Sequence of chain 1.B:
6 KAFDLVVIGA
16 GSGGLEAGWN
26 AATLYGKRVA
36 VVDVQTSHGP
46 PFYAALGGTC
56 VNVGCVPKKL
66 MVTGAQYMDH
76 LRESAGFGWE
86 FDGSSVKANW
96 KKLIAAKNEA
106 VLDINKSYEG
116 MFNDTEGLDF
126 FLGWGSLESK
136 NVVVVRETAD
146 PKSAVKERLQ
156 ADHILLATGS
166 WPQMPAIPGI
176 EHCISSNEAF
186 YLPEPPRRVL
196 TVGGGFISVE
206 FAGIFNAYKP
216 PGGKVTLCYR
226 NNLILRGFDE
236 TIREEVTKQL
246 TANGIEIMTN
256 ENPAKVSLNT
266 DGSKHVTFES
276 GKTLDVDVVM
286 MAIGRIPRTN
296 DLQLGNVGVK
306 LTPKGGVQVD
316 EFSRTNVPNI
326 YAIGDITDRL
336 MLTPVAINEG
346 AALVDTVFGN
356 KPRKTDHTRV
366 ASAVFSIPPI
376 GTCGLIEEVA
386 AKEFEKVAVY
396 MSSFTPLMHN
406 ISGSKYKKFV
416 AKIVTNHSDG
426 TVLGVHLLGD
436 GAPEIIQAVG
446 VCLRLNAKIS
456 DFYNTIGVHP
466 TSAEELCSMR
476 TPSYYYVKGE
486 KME

A small-molecule ligand and the protein it binds are described below.
Small molecule (SMILES): Cc1nn(Cc2c(C)noc2C)c(=O)s1

Binding-site contacts:
Ligand atom N1 contacts residue SER79 of chain 1.B at 4.0 Å.
Ligand atom O contacts residue HIS75 of chain 1.B at 3.8 Å.
Ligand atom C7 contacts residue HIS75 of chain 1.A at 3.3 Å.
Ligand atom C3 contacts residue LEU76 of chain 1.B at 3.6 Å (hydrophobic).
Ligand atom N2 contacts residue TYR72 of chain 1.B at 3.9 Å.
Ligand atom C7 contacts residue SER79 of chain 1.B at 4.0 Å.
Ligand atom N2 contacts residue SER79 of chain 1.A at 3.3 Å.
Ligand atom S contacts residue VAL91 of chain 1.A at 3.3 Å.
Ligand atom O contacts residue LEU76 of chain 1.A at 3.3 Å (h-bond).
Ligand atom O1 contacts residue TRP84 of chain 1.B at 3.8 Å.
Ligand atom C8 contacts residue LEU76 of chain 1.A at 3.6 Å (hydrophobic).
Ligand atom N contacts residue PHE86 of chain 1.B at 3.4 Å.
Ligand atom O1 contacts residue LEU76 of chain 1.A at 3.9 Å.
Ligand atom C6 contacts residue LEU76 of chain 1.B at 3.9 Å (hydrophobic).
Ligand atom C5 contacts residue LEU76 of chain 1.B at 3.9 Å (hydrophobic).
Ligand atom O1 contacts residue SER79 of chain 1.B at 3.6 Å (h-bond).
Ligand atom N2 contacts residue LEU76 of chain 1.A at 3.8 Å.
Ligand atom C contacts residue PHE86 of chain 1.A at 3.4 Å (hydrophobic).
Ligand atom C contacts residue VAL91 of chain 1.A at 3.3 Å (hydrophobic).
Ligand atom C1 contacts residue VAL91 of chain 1.A at 3.6 Å (hydrophobic).
Ligand atom C2 contacts residue LEU76 of chain 1.B at 3.4 Å (hydrophobic).
Ligand atom S contacts residue LEU76 of chain 1.A at 3.6 Å.
Ligand atom O1 contacts residue TYR72 of chain 1.A at 4.0 Å.
Ligand atom O contacts residue TYR72 of chain 1.B at 3.7 Å.
Ligand atom C7 contacts residue TYR72 of chain 1.A at 3.3 Å (hydrophobic).
Ligand atom C6 contacts residue HIS75 of chain 1.B at 3.9 Å.
Ligand atom C4 contacts residue LEU76 of chain 1.B at 4.0 Å (hydrophobic).
Ligand atom C6 contacts residue HIS75 of chain 1.A at 3.9 Å.
Ligand atom C2 contacts residue SER79 of chain 1.B at 3.5 Å.
Ligand atom N2 contacts residue HIS75 of chain 1.A at 3.7 Å.
Ligand atom O contacts residue HIS75 of chain 1.A at 3.3 Å.
Ligand atom C contacts residue LEU76 of chain 1.A at 3.8 Å (hydrophobic).
Ligand atom C6 contacts residue LEU76 of chain 1.A at 3.7 Å (hydrophobic).
Ligand atom C4 contacts residue SER79 of chain 1.A at 4.0 Å.
Ligand atom N1 contacts residue PHE86 of chain 1.B at 3.7 Å.
Ligand atom C8 contacts residue PHE86 of chain 1.B at 4.0 Å (hydrophobic).
Ligand atom C7 contacts residue LEU76 of chain 1.A at 3.8 Å (hydrophobic).
Ligand atom C1 contacts residue LEU76 of chain 1.A at 4.0 Å (hydrophobic).
Ligand atom C7 contacts residue HIS75 of chain 1.B at 3.6 Å.
Ligand atom C1 contacts residue PHE86 of chain 1.B at 3.9 Å (hydrophobic).

Sequence of chain 1.A:
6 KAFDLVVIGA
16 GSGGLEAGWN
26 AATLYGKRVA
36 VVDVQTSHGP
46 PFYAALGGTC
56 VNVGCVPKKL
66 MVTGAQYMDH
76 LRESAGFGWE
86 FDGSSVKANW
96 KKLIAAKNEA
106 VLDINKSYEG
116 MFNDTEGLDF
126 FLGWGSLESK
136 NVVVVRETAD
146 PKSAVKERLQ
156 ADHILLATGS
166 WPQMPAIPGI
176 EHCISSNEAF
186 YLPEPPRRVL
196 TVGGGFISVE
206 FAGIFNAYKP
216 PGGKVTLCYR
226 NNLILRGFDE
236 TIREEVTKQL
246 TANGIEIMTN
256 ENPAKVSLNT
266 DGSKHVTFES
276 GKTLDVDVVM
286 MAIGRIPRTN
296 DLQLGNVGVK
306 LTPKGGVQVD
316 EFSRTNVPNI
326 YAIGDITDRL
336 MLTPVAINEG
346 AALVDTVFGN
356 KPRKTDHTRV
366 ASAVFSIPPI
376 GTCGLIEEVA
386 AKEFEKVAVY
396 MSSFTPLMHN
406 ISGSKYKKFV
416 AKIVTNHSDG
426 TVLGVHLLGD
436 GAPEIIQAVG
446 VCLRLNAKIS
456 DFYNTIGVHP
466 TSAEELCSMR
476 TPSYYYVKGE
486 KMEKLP